Binding-site contacts:
Ligand atom C7 contacts residue THR86 of chain 1.B at 4.1 Å.
Ligand atom O3 contacts residue TRP24 of chain 1.B at 3.7 Å.
Ligand atom O5 contacts residue TRP24 of chain 1.B at 4.0 Å.
Ligand atom C5 contacts residue LEU78 of chain 1.B at 3.2 Å (hydrophobic).
Ligand atom N2 contacts residue THR86 of chain 1.B at 3.2 Å.
Ligand atom C8 contacts residue THR86 of chain 1.B at 3.9 Å.
Ligand atom C5 contacts residue TYR151 of chain 1.B at 4.4 Å (hydrophobic).
Ligand atom C6 contacts residue TYR151 of chain 1.B at 3.2 Å (hydrophobic).
Ligand atom C3 contacts residue TRP24 of chain 1.B at 3.9 Å (hydrophobic).
Ligand atom O4 contacts residue TRP24 of chain 1.B at 4.3 Å.
Ligand atom C2 contacts residue ASN84 of chain 1.B at 2.5 Å.
Ligand atom C8 contacts residue CYS27 of chain 1.B at 4.2 Å (hydrophobic).
Ligand atom O5 contacts residue THR86 of chain 1.B at 4.3 Å.
Ligand atom C3 contacts residue THR86 of chain 1.B at 4.1 Å.
Ligand atom C1 contacts residue TYR151 of chain 1.B at 4.1 Å (hydrophobic).
Ligand atom C1 contacts residue TYR151 of chain 1.B at 4.1 Å (hydrophobic).
Ligand atom C1 contacts residue THR86 of chain 1.B at 3.6 Å.
Ligand atom C5 contacts residue ASN84 of chain 1.B at 3.6 Å.
Ligand atom C6 contacts residue LEU78 of chain 1.B at 3.5 Å (hydrophobic).
Ligand atom C5 contacts residue THR86 of chain 1.B at 4.3 Å.
Ligand atom C7 contacts residue ASN84 of chain 1.B at 3.6 Å.
Ligand atom C2 contacts residue TYR151 of chain 1.B at 4.0 Å (hydrophobic).
Ligand atom O6 contacts residue TYR151 of chain 1.B at 3.8 Å.
Ligand atom N2 contacts residue ASN84 of chain 1.B at 2.9 Å (h-bond).
Ligand atom O5 contacts residue ASN84 of chain 1.B at 2.3 Å (h-bond).
Ligand atom C4 contacts residue ASN84 of chain 1.B at 4.2 Å.
Ligand atom C8 contacts residue THR28 of chain 1.B at 3.7 Å.
Ligand atom O4 contacts residue LEU78 of chain 1.B at 4.4 Å.
Ligand atom O2 contacts residue THR174 of chain 1.B at 4.1 Å.
Ligand atom O7 contacts residue ASN84 of chain 1.B at 3.9 Å.
Ligand atom O5 contacts residue LEU78 of chain 1.B at 3.0 Å (h-bond).
Ligand atom O5 contacts residue TYR151 of chain 1.B at 3.9 Å.
Ligand atom C1 contacts residue ASN84 of chain 1.B at 1.4 Å.
Ligand atom C6 contacts residue TYR151 of chain 1.B at 4.3 Å (hydrophobic).
Ligand atom O6 contacts residue TYR151 of chain 1.B at 3.1 Å (h-bond).
Ligand atom C2 contacts residue THR86 of chain 1.B at 4.1 Å.
Ligand atom C1 contacts residue LEU78 of chain 1.B at 3.5 Å (hydrophobic).
Ligand atom C4 contacts residue TYR151 of chain 1.B at 4.3 Å (hydrophobic).
Ligand atom C3 contacts residue ASN84 of chain 1.B at 3.8 Å.
Ligand atom C3 contacts residue TYR151 of chain 1.B at 3.8 Å (hydrophobic).

Sequence of chain 1.B:
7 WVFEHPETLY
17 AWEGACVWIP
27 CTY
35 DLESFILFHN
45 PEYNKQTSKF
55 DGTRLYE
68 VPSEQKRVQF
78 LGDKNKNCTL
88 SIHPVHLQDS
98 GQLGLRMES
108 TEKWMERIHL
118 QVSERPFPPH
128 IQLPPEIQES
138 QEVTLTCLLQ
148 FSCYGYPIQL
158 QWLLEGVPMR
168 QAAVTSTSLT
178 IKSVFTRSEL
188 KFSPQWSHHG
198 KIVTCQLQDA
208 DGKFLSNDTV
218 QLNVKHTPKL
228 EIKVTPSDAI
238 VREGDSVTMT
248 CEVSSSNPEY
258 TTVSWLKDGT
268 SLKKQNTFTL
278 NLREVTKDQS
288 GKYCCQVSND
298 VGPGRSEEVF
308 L

A protein and the small-molecule ligand that binds it are described below.
Small molecule (SMILES): CC(=O)N[C@H]1[C@H](O[C@H]2[C@H](O)[C@@H](NC(C)=O)CO[C@@H]2CO)O[C@H](CO)[C@@H](O[C@@H]2O[C@H](CO)[C@@H](O)[C@H](O[C@H]3O[C@H](CO)[C@@H](O)[C@H](O)[C@@H]3O)[C@@H]2O)[C@@H]1O